A protein and the small-molecule ligand that binds it are described below.
Small molecule (SMILES): NC(=O)NCc1ccco1

Binding-site contacts:
Ligand atom C05 contacts residue ASP186 of chain 3.B at 3.9 Å.
Ligand atom C04 contacts residue ASP186 of chain 3.B at 4.2 Å.
Ligand atom C08 contacts residue GLN190 of chain 3.B at 3.5 Å.
Ligand atom N03 contacts residue ASP186 of chain 3.B at 3.2 Å (salt-bridge).
Ligand atom C05 contacts residue VAL185 of chain 3.B at 3.9 Å (hydrophobic).
Ligand atom O09 contacts residue GLN190 of chain 3.B at 4.0 Å.
Ligand atom C02 contacts residue ASP186 of chain 3.B at 3.8 Å.
Ligand atom C08 contacts residue VAL188 of chain 3.B at 4.0 Å (hydrophobic).
Ligand atom C06 contacts residue ASP186 of chain 3.B at 3.3 Å.
Ligand atom N01 contacts residue ASP186 of chain 3.B at 3.7 Å.
Ligand atom C07 contacts residue ASP186 of chain 3.B at 3.9 Å.
Ligand atom C07 contacts residue VAL185 of chain 3.B at 3.3 Å (hydrophobic).
Ligand atom C08 contacts residue VAL185 of chain 3.B at 3.5 Å (hydrophobic).
Ligand atom C07 contacts residue VAL188 of chain 3.B at 3.8 Å (hydrophobic).
Ligand atom C06 contacts residue VAL185 of chain 3.B at 4.0 Å (hydrophobic).
Ligand atom O09 contacts residue VAL185 of chain 3.B at 4.0 Å.
Ligand atom C04 contacts residue VAL185 of chain 3.B at 4.2 Å (hydrophobic).
Ligand atom N03 contacts residue VAL185 of chain 3.B at 3.9 Å.

Sequence of chain 3.B:
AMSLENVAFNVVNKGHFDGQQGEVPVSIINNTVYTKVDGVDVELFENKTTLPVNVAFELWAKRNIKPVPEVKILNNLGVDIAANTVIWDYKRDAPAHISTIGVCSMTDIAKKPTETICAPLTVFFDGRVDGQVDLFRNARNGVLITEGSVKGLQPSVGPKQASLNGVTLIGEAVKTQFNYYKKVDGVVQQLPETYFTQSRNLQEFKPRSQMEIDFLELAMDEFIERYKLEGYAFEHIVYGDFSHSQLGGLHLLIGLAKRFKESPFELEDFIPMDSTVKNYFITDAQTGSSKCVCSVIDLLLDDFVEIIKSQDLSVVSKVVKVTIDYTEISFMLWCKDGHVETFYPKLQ